Binding-site contacts:
Ligand atom O contacts residue THR91 of chain 2.A at 3.0 Å (h-bond).
Ligand atom CD2 contacts residue TYR61 of chain 2.A at 3.5 Å (hydrophobic).
Ligand atom OD2 contacts residue SER142 of chain 2.A at 3.0 Å (h-bond).
Ligand atom C contacts residue THR91 of chain 2.A at 3.4 Å.
Ligand atom CD1 contacts residue GLU13 of chain 2.A at 3.8 Å.
Ligand atom CB1 contacts residue LEU138 of chain 2.A at 4.0 Å (hydrophobic).
Ligand atom CG1 contacts residue THR143 of chain 2.A at 3.2 Å.
Ligand atom C contacts residue ARG96 of chain 2.A at 3.5 Å.
Ligand atom C contacts residue SER142 of chain 2.A at 3.4 Å.
Ligand atom OD2 contacts residue GLY141 of chain 2.A at 3.3 Å.
Ligand atom CD contacts residue MET196 of chain 2.A at 3.9 Å (hydrophobic).
Ligand atom CD1 contacts residue MET196 of chain 2.A at 3.9 Å (hydrophobic).
Ligand atom N contacts residue THR91 of chain 2.A at 3.2 Å (h-bond).
Ligand atom CG1 contacts residue LEU138 of chain 2.A at 4.0 Å (hydrophobic).
Ligand atom CG contacts residue TYR61 of chain 2.A at 3.5 Å (hydrophobic).
Ligand atom CA contacts residue GLU193 of chain 2.A at 3.2 Å.
Ligand atom CD1 contacts residue TYR61 of chain 2.A at 3.8 Å (hydrophobic).
Ligand atom O contacts residue LEU90 of chain 2.A at 3.8 Å.
Ligand atom CB1 contacts residue GLU193 of chain 2.A at 3.7 Å.
Ligand atom N contacts residue GLU193 of chain 2.A at 2.7 Å (salt-bridge).
Ligand atom CA contacts residue THR91 of chain 2.A at 3.3 Å.
Ligand atom OXT contacts residue SER142 of chain 2.A at 2.9 Å (h-bond).
Ligand atom OD1 contacts residue LEU138 of chain 2.A at 3.8 Å.
Ligand atom CD contacts residue PRO89 of chain 2.A at 3.0 Å (hydrophobic).
Ligand atom CD1 contacts residue LEU138 of chain 2.A at 3.9 Å (hydrophobic).
Ligand atom OXT contacts residue ARG96 of chain 2.A at 2.9 Å (salt-bridge).
Ligand atom CD contacts residue GLU193 of chain 2.A at 3.4 Å.
Ligand atom OXT contacts residue GLY141 of chain 2.A at 3.6 Å.
Ligand atom O contacts residue SER142 of chain 2.A at 3.9 Å.
Ligand atom N contacts residue PRO89 of chain 2.A at 3.0 Å (h-bond).
Ligand atom O contacts residue ARG96 of chain 2.A at 2.9 Å (salt-bridge).
Ligand atom OD2 contacts residue THR143 of chain 2.A at 2.9 Å (h-bond).
Ligand atom CD2 contacts residue LEU138 of chain 2.A at 3.6 Å (hydrophobic).
Ligand atom O contacts residue TYR61 of chain 2.A at 3.6 Å.
Ligand atom OD1 contacts residue THR143 of chain 2.A at 2.5 Å (h-bond).
Ligand atom OD1 contacts residue GLU193 of chain 2.A at 3.9 Å.
Ligand atom O contacts residue PRO89 of chain 2.A at 3.5 Å (h-bond).
Ligand atom N contacts residue TYR220 of chain 2.A at 4.0 Å.
Ligand atom CG2 contacts residue TYR61 of chain 2.A at 3.1 Å (hydrophobic).
Ligand atom CD contacts residue TYR61 of chain 2.A at 3.5 Å (hydrophobic).

Sequence of chain 2.A:
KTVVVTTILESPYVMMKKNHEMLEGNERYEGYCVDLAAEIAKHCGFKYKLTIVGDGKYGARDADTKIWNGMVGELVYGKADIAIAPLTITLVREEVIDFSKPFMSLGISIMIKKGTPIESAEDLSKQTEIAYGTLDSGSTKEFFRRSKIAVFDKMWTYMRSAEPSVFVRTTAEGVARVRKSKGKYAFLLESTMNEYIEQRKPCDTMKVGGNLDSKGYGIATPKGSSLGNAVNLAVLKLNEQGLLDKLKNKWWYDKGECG

A protein and the small-molecule ligand that binds it are described below.
Small molecule (SMILES): C=C(C)[C@H]1CN[C@H](C(=O)O)[C@H]1CC(=O)O